Sequence of chain 1.E:
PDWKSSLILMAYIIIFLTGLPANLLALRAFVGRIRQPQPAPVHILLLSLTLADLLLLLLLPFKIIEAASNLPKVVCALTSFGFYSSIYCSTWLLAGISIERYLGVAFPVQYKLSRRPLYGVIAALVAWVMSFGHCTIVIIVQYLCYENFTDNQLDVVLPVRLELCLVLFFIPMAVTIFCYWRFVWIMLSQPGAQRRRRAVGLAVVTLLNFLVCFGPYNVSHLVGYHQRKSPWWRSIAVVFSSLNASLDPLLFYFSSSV

This protein binds this small molecule.
Small molecule (SMILES): CC(C)CCC[C@@H](C)[C@H]1CC[C@H]2[C@@H]3CC=C4C[C@@H](O)CC[C@]4(C)[C@H]3CC[C@]12C

Binding-site contacts:
Ligand atom C2 contacts residue LEU125 of chain 1.E at 4.4 Å (hydrophobic).
Ligand atom C7 contacts residue LEU47 of chain 1.E at 3.6 Å (hydrophobic).
Ligand atom C1 contacts residue LEU125 of chain 1.E at 4.4 Å (hydrophobic).
Ligand atom C6 contacts residue LEU51 of chain 1.E at 3.8 Å (hydrophobic).
Ligand atom C15 contacts residue ILE34 of chain 1.E at 3.8 Å (hydrophobic).
Ligand atom C6 contacts residue LEU47 of chain 1.E at 4.2 Å (hydrophobic).
Ligand atom C16 contacts residue ILE34 of chain 1.E at 3.6 Å (hydrophobic).
Ligand atom C5 contacts residue LEU51 of chain 1.E at 4.3 Å (hydrophobic).
Ligand atom C3 contacts residue TRP128 of chain 1.E at 3.9 Å (hydrophobic).
Ligand atom C17 contacts residue VAL121 of chain 1.E at 4.3 Å (hydrophobic).
Ligand atom C4 contacts residue LEU51 of chain 1.E at 3.9 Å (hydrophobic).
Ligand atom O1 contacts residue TRP128 of chain 1.E at 3.0 Å.
Ligand atom C24 contacts residue PRO39 of chain 1.E at 4.5 Å (hydrophobic).
Ligand atom C21 contacts residue VAL121 of chain 1.E at 4.0 Å (hydrophobic).
Ligand atom C12 contacts residue VAL121 of chain 1.E at 3.6 Å (hydrophobic).